The small molecule below binds the protein below.
Small molecule (SMILES): N[C@@H](CCC(=O)N[C@H]1CSSC[C@H](NC(=O)CC[C@H](N)C(=O)O)C(=O)NCC(=O)NCCCNCCCCNC(=O)CNC1=O)C(=O)O

Sequence of chain 2.A:
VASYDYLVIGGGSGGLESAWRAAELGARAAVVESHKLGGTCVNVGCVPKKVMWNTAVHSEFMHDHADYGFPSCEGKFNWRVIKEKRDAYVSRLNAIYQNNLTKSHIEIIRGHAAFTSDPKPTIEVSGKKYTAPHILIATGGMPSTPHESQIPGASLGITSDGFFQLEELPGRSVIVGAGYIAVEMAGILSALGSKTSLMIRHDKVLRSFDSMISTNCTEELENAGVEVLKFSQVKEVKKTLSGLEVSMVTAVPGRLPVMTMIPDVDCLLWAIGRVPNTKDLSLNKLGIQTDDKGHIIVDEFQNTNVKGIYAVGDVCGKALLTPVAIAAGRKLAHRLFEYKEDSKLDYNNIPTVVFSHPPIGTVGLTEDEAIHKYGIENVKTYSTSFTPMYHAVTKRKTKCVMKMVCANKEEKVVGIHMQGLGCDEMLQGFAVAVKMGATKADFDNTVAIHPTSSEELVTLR

Sequence of chain 1.A:
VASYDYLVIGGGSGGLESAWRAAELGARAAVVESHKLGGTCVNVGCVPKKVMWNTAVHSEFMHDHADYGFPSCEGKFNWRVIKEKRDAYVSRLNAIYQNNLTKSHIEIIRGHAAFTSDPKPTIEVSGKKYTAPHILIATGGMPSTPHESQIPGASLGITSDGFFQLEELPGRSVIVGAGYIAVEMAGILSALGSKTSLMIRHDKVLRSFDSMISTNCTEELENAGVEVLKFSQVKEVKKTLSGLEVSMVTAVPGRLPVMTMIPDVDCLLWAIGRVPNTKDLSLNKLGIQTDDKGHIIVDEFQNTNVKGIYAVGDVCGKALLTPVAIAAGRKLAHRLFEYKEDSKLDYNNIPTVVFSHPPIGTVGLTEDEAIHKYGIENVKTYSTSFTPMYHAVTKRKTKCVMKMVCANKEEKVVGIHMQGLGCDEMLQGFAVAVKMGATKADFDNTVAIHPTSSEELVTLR

Binding-site contacts:
Ligand atom SG5 contacts residue VAL47 of chain 1.A at 3.4 Å.
Ligand atom O3 contacts residue ILE96 of chain 1.A at 3.5 Å.
Ligand atom N1' contacts residue GLU17 of chain 1.A at 3.2 Å (salt-bridge).
Ligand atom N5 contacts residue TYR97 of chain 1.A at 3.4 Å (h-bond).
Ligand atom N1 contacts residue THR452 of chain 2.A at 2.6 Å (h-bond).
Ligand atom N1 contacts residue GLU456 of chain 2.A at 2.7 Å (salt-bridge).
Ligand atom O1 contacts residue GLU455 of chain 2.A at 3.4 Å (salt-bridge).
Ligand atom O4 contacts residue GLU17 of chain 1.A at 3.4 Å (salt-bridge).
Ligand atom O4 contacts residue TRP20 of chain 1.A at 2.9 Å.
Ligand atom O5 contacts residue THR322 of chain 1.A at 3.5 Å.
Ligand atom CB5 contacts residue TYR97 of chain 1.A at 3.0 Å (hydrophobic).
Ligand atom O3 contacts residue TYR97 of chain 1.A at 3.0 Å.
Ligand atom O4 contacts residue LEU16 of chain 1.A at 3.3 Å.
Ligand atom C4 contacts residue TRP20 of chain 1.A at 3.5 Å (hydrophobic).
Ligand atom CB5 contacts residue VAL42 of chain 1.A at 3.6 Å (hydrophobic).
Ligand atom O5 contacts residue SER13 of chain 1.A at 3.0 Å (h-bond).
Ligand atom N4 contacts residue ILE326 of chain 1.A at 3.3 Å.
Ligand atom O2 contacts residue TYR97 of chain 1.A at 3.0 Å (h-bond).
Ligand atom CB1 contacts residue PHE386 of chain 2.A at 3.5 Å (hydrophobic).
Ligand atom C2' contacts residue GLU17 of chain 1.A at 3.4 Å.
Ligand atom C2 contacts residue TYR97 of chain 1.A at 3.6 Å (hydrophobic).
Ligand atom SG2 contacts residue TYR97 of chain 1.A at 3.1 Å (h-bond).
Ligand atom CA1 contacts residue GLU456 of chain 2.A at 3.5 Å.
Ligand atom CA1 contacts residue THR452 of chain 2.A at 3.0 Å.
Ligand atom N1 contacts residue GLU455 of chain 2.A at 2.9 Å (salt-bridge).
Ligand atom OE1 contacts residue THR452 of chain 2.A at 3.0 Å (h-bond).
Ligand atom OE2 contacts residue MET389 of chain 2.A at 3.3 Å (h-bond).
Ligand atom C1' contacts residue TRP20 of chain 1.A at 2.9 Å (hydrophobic).
Ligand atom N1' contacts residue TRP20 of chain 1.A at 3.5 Å.
Ligand atom C1 contacts residue THR452 of chain 2.A at 3.2 Å.
Ligand atom C1' contacts residue GLU17 of chain 1.A at 3.0 Å.
Ligand atom CB2 contacts residue HIS450 of chain 2.A at 3.5 Å.
Ligand atom O6 contacts residue ILE326 of chain 1.A at 3.5 Å.
Ligand atom OE1 contacts residue GLU455 of chain 2.A at 3.3 Å (salt-bridge).
Ligand atom CB1 contacts residue GLU456 of chain 2.A at 3.3 Å.
Ligand atom CA4 contacts residue ILE326 of chain 1.A at 3.2 Å (hydrophobic).
Ligand atom SG5 contacts residue HIS450 of chain 2.A at 3.1 Å (h-bond).
Ligand atom CA3 contacts residue LEU93 of chain 1.A at 3.5 Å (hydrophobic).
Ligand atom OE1 contacts residue PRO451 of chain 2.A at 3.5 Å.
Ligand atom CA5 contacts residue HIS450 of chain 2.A at 3.6 Å.